Sequence of chain 1.A:
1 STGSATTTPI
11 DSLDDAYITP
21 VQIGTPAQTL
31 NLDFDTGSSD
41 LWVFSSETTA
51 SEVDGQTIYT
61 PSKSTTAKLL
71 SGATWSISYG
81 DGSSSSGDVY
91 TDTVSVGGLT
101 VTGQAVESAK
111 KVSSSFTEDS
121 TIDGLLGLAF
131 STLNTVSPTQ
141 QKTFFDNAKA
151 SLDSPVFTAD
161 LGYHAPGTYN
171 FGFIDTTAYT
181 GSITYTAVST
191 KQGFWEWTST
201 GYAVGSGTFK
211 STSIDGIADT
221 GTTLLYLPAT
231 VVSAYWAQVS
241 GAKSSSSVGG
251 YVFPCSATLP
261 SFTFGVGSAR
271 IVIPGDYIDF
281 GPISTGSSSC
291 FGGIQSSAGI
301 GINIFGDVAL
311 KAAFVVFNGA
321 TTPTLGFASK

The small molecule below binds the protein below.
Small molecule (SMILES): CC[C@](C)(CN)N1CCOCC1

Binding-site contacts:
Ligand atom C7 contacts residue ILE283 of chain 1.A at 3.9 Å (hydrophobic).
Ligand atom C8 contacts residue PHE291 of chain 1.A at 4.0 Å (hydrophobic).
Ligand atom C contacts residue LEU224 of chain 1.A at 4.1 Å (hydrophobic).
Ligand atom C5 contacts residue PHE291 of chain 1.A at 3.7 Å (hydrophobic).
Ligand atom C contacts residue THR223 of chain 1.A at 4.0 Å.
Ligand atom C4 contacts residue LEU13 of chain 1.A at 4.1 Å (hydrophobic).
Ligand atom C6 contacts residue GLY281 of chain 1.A at 4.0 Å.
Ligand atom C4 contacts residue ASP15 of chain 1.A at 3.2 Å.
Ligand atom O contacts residue ILE283 of chain 1.A at 3.3 Å.
Ligand atom N contacts residue ASP15 of chain 1.A at 3.6 Å.
Ligand atom O contacts residue PRO282 of chain 1.A at 4.0 Å.
Ligand atom C6 contacts residue PHE291 of chain 1.A at 3.6 Å (hydrophobic).
Ligand atom C6 contacts residue PRO282 of chain 1.A at 3.3 Å (hydrophobic).
Ligand atom C5 contacts residue PHE280 of chain 1.A at 3.5 Å (hydrophobic).
Ligand atom O contacts residue PHE291 of chain 1.A at 3.2 Å.
Ligand atom C6 contacts residue PHE280 of chain 1.A at 3.9 Å (hydrophobic).
Ligand atom C7 contacts residue PHE291 of chain 1.A at 4.1 Å (hydrophobic).
Ligand atom N contacts residue LEU13 of chain 1.A at 4.4 Å.
Ligand atom C contacts residue ASP15 of chain 1.A at 3.4 Å.
Ligand atom C6 contacts residue ILE283 of chain 1.A at 3.7 Å (hydrophobic).
Ligand atom C1 contacts residue ASP15 of chain 1.A at 4.0 Å.
Ligand atom C1 contacts residue PHE291 of chain 1.A at 4.0 Å (hydrophobic).
Ligand atom C contacts residue PHE280 of chain 1.A at 4.2 Å (hydrophobic).
Ligand atom C1 contacts residue PHE280 of chain 1.A at 4.3 Å (hydrophobic).
Ligand atom C2 contacts residue ASP15 of chain 1.A at 4.2 Å.